Sequence of chain 1.B:
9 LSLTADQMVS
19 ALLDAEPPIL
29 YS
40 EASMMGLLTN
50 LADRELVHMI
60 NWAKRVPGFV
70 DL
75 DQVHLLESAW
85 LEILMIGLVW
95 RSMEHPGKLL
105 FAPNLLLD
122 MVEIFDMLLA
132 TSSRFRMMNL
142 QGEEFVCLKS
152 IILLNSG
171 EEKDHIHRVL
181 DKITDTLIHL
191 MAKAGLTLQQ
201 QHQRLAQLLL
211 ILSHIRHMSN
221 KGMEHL

A protein and the small-molecule ligand that binds it are described below.
Small molecule (SMILES): CC(F)(F)c1cc(F)ccc1-c1sc2cc(O)ccc2c1Oc1ccc(/C=C/C(=O)O)cc1

Binding-site contacts:
Ligand atom C2 contacts residue GLU54 of chain 1.B at 3.2 Å.
Ligand atom C16 contacts residue MET44 of chain 1.B at 3.9 Å (hydrophobic).
Ligand atom C15 contacts residue MET44 of chain 1.B at 3.6 Å (hydrophobic).
Ligand atom C32 contacts residue PHE126 of chain 1.B at 3.6 Å (hydrophobic).
Ligand atom C16 contacts residue THR48 of chain 1.B at 3.5 Å.
Ligand atom C17 contacts residue LEU226 of chain 1.B at 3.9 Å (hydrophobic).
Ligand atom C18 contacts residue LEU226 of chain 1.B at 4.0 Å (hydrophobic).
Ligand atom O11 contacts residue GLU54 of chain 1.B at 2.7 Å (salt-bridge).
Ligand atom C2 contacts residue ALA51 of chain 1.B at 3.9 Å (hydrophobic).
Ligand atom C30 contacts residue PHE105 of chain 1.B at 3.9 Å (hydrophobic).
Ligand atom C27 contacts residue LEU226 of chain 1.B at 4.0 Å (hydrophobic).
Ligand atom O11 contacts residue ARG95 of chain 1.B at 2.8 Å (salt-bridge).
Ligand atom C25 contacts residue ILE125 of chain 1.B at 3.9 Å (hydrophobic).
Ligand atom C15 contacts residue LEU47 of chain 1.B at 4.0 Å (hydrophobic).
Ligand atom C5 contacts residue PHE105 of chain 1.B at 3.7 Å (hydrophobic).
Ligand atom F33 contacts residue PHE105 of chain 1.B at 3.3 Å.
Ligand atom C26 contacts residue GLY222 of chain 1.B at 3.8 Å.
Ligand atom C6 contacts residue PHE105 of chain 1.B at 3.8 Å (hydrophobic).
Ligand atom C7 contacts residue LEU47 of chain 1.B at 3.8 Å (hydrophobic).
Ligand atom C28 contacts residue LEU85 of chain 1.B at 3.8 Å (hydrophobic).
Ligand atom C1 contacts residue THR48 of chain 1.B at 4.1 Å.
Ligand atom F29 contacts residue GLY222 of chain 1.B at 3.3 Å.
Ligand atom F33 contacts residue LEU129 of chain 1.B at 3.4 Å.
Ligand atom F29 contacts residue HIS225 of chain 1.B at 3.4 Å.
Ligand atom C4 contacts residue LEU88 of chain 1.B at 3.5 Å (hydrophobic).
Ligand atom C16 contacts residue LEU226 of chain 1.B at 3.8 Å (hydrophobic).
Ligand atom C2 contacts residue LEU50 of chain 1.B at 3.7 Å (hydrophobic).
Ligand atom O11 contacts residue LEU88 of chain 1.B at 3.7 Å.
Ligand atom F31 contacts residue PHE105 of chain 1.B at 3.4 Å.
Ligand atom F31 contacts residue LEU47 of chain 1.B at 3.5 Å.
Ligand atom C27 contacts residue GLY222 of chain 1.B at 3.5 Å.
Ligand atom C32 contacts residue MET122 of chain 1.B at 3.7 Å (hydrophobic).
Ligand atom F29 contacts residue ILE125 of chain 1.B at 3.4 Å.
Ligand atom C4 contacts residue PHE105 of chain 1.B at 4.1 Å (hydrophobic).
Ligand atom O12 contacts residue LEU47 of chain 1.B at 4.0 Å.
Ligand atom C3 contacts residue GLU54 of chain 1.B at 3.4 Å.
Ligand atom O22 contacts residue THR48 of chain 1.B at 3.9 Å.
Ligand atom C20 contacts residue THR48 of chain 1.B at 3.7 Å.
Ligand atom C21 contacts residue THR48 of chain 1.B at 3.9 Å.
Ligand atom C7 contacts residue ALA51 of chain 1.B at 3.7 Å (hydrophobic).